Sequence of chain 1.A:
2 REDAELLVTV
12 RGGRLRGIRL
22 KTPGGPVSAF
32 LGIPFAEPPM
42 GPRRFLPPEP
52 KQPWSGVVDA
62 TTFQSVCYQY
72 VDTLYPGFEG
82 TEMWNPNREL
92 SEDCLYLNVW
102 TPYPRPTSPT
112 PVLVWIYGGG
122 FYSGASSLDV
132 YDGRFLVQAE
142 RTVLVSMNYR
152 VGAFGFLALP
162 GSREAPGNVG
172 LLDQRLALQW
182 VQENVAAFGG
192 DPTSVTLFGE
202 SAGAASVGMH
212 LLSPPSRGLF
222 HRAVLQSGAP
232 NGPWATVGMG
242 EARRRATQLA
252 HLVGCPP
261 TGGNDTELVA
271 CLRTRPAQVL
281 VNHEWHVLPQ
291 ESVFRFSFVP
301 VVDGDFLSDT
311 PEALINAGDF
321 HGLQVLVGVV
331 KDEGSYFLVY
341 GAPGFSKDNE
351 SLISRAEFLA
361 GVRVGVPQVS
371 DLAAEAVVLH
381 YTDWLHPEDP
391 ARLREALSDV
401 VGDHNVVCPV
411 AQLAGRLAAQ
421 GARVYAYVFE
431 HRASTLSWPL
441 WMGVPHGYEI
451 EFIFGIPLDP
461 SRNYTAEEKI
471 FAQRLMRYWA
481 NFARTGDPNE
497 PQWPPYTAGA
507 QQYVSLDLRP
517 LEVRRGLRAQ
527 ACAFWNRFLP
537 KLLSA

Binding-site contacts:
Ligand atom O5 contacts residue ASN463 of chain 1.A at 2.2 Å (h-bond).
Ligand atom C2 contacts residue ASN463 of chain 1.A at 2.6 Å.
Ligand atom N2 contacts residue ASN463 of chain 1.A at 3.1 Å (h-bond).
Ligand atom C5 contacts residue ASN463 of chain 1.A at 3.5 Å.
Ligand atom C1 contacts residue ASN463 of chain 1.A at 1.4 Å.
Ligand atom C8 contacts residue SER461 of chain 1.A at 3.2 Å.
Ligand atom C7 contacts residue SER461 of chain 1.A at 3.8 Å.
Ligand atom C7 contacts residue ASN463 of chain 1.A at 3.4 Å.
Ligand atom C4 contacts residue ASN463 of chain 1.A at 4.2 Å.
Ligand atom C8 contacts residue ASN463 of chain 1.A at 4.4 Å.
Ligand atom N2 contacts residue SER461 of chain 1.A at 3.4 Å (h-bond).
Ligand atom C3 contacts residue ASN463 of chain 1.A at 3.8 Å.
Ligand atom C8 contacts residue ARG462 of chain 1.A at 4.0 Å.
Ligand atom C2 contacts residue SER461 of chain 1.A at 4.5 Å.
Ligand atom O7 contacts residue ASN463 of chain 1.A at 3.4 Å (h-bond).

The protein below binds the small molecule below.
Small molecule (SMILES): CC(=O)N[C@@H]1[C@@H](O)[C@H](O)[C@@H](CO)O[C@H]1O